Binding-site contacts:
Ligand atom C15 contacts residue PRO19 of chain 1.C at 3.6 Å (hydrophobic).
Ligand atom C11 contacts residue SER47 of chain 1.C at 4.4 Å.
Ligand atom C11 contacts residue GLU46 of chain 1.C at 3.3 Å.
Ligand atom C8 contacts residue THR118 of chain 1.B at 3.5 Å.
Ligand atom C10 contacts residue GLU46 of chain 1.C at 4.4 Å.
Ligand atom O16 contacts residue THR118 of chain 1.B at 4.2 Å.
Ligand atom C8 contacts residue ARG99 of chain 1.B at 4.1 Å.
Ligand atom C1 contacts residue LYS10 of chain 1.C at 4.2 Å.
Ligand atom C9 contacts residue THR118 of chain 1.B at 4.3 Å.
Ligand atom C14 contacts residue PRO19 of chain 1.C at 3.7 Å (hydrophobic).
Ligand atom C7 contacts residue ARG99 of chain 1.B at 4.1 Å.
Ligand atom O17 contacts residue ILE21 of chain 1.C at 4.2 Å.
Ligand atom C5 contacts residue SER47 of chain 1.C at 3.8 Å.
Ligand atom O16 contacts residue ARG99 of chain 1.B at 4.1 Å.
Ligand atom C14 contacts residue THR118 of chain 1.B at 3.6 Å.
Ligand atom C6 contacts residue SER47 of chain 1.C at 4.0 Å.
Ligand atom C4 contacts residue SER47 of chain 1.C at 4.1 Å.
Ligand atom C3 contacts residue ARG99 of chain 1.B at 4.5 Å.
Ligand atom C12 contacts residue ILE21 of chain 1.C at 4.4 Å (hydrophobic).
Ligand atom C10 contacts residue THR118 of chain 1.B at 3.9 Å.
Ligand atom C13 contacts residue PRO19 of chain 1.C at 4.0 Å (hydrophobic).
Ligand atom C12 contacts residue GLU46 of chain 1.C at 3.2 Å.
Ligand atom C1 contacts residue SER47 of chain 1.C at 4.4 Å.
Ligand atom C11 contacts residue PRO19 of chain 1.C at 3.8 Å (hydrophobic).
Ligand atom C13 contacts residue GLU46 of chain 1.C at 4.3 Å.
Ligand atom O16 contacts residue THR101 of chain 1.B at 4.3 Å.
Ligand atom C15 contacts residue THR118 of chain 1.B at 3.2 Å.
Ligand atom C10 contacts residue PRO19 of chain 1.C at 3.9 Å (hydrophobic).
Ligand atom C5 contacts residue GLU49 of chain 1.C at 4.5 Å.
Ligand atom C7 contacts residue THR118 of chain 1.B at 4.4 Å.
Ligand atom C12 contacts residue PRO19 of chain 1.C at 3.9 Å (hydrophobic).
Ligand atom C6 contacts residue LYS10 of chain 1.C at 3.9 Å.

Sequence of chain 1.C:
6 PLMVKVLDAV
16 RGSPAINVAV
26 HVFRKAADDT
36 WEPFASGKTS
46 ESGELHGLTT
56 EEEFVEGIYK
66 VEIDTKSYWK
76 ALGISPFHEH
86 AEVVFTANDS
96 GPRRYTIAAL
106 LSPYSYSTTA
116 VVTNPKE

The protein below binds the small molecule below.
Small molecule (SMILES): O=C(/C=C/c1ccc(O)cc1)c1ccccc1

Sequence of chain 1.B:
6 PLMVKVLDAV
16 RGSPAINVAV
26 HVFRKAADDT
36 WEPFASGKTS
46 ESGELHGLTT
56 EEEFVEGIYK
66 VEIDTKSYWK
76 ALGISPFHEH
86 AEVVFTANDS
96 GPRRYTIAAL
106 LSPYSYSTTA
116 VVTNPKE